Sequence of chain 1.C:
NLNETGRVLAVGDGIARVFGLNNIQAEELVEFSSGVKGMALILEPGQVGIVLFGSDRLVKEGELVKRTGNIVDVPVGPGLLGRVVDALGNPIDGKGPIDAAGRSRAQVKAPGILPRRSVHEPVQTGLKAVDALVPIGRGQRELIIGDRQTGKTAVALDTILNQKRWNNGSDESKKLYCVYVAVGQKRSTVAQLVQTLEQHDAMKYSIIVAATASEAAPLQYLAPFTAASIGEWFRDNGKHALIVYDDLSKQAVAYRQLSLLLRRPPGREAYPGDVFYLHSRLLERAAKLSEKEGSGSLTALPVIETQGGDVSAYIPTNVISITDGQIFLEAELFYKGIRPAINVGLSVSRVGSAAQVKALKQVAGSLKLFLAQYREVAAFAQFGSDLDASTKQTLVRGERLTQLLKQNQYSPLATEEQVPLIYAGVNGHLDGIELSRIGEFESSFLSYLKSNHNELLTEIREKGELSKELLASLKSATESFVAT

Sequence of chain 1.F:
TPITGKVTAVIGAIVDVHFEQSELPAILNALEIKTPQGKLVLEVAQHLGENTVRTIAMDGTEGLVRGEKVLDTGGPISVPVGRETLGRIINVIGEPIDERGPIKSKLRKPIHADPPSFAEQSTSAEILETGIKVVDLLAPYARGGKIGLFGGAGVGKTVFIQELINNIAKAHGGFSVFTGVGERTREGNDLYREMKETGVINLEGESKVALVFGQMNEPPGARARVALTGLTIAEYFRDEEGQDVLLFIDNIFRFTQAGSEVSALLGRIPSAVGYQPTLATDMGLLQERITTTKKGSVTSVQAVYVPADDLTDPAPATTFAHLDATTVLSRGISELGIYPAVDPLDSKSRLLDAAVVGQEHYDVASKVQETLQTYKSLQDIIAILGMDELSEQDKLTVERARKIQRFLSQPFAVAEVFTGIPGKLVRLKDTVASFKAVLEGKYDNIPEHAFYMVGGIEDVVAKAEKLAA

A small-molecule ligand and the protein it binds are described below.
Small molecule (SMILES): Nc1ncnc2c1ncn2[C@@H]1O[C@H](CO[P](=O)(O)O[P](=O)(O)NP(=O)(O)O)[C@@H](O)[C@H]1O

Binding-site contacts:
Ligand atom C8 contacts residue GLN434 of chain 1.C at 3.4 Å.
Ligand atom C2' contacts residue GLN434 of chain 1.C at 3.2 Å.
Ligand atom PB contacts residue LYS177 of chain 1.C at 3.4 Å.
Ligand atom O4' contacts residue PHE359 of chain 1.C at 3.3 Å.
Ligand atom O1G contacts residue GLU330 of chain 1.C at 3.6 Å.
Ligand atom O2' contacts residue GLN434 of chain 1.C at 2.6 Å (h-bond).
Ligand atom O1A contacts residue GLY176 of chain 1.C at 3.5 Å.
Ligand atom O2B contacts residue MG1 of chain 1.EA at 2.2 Å.
Ligand atom PB contacts residue MG1 of chain 1.EA at 3.6 Å.
Ligand atom O1A contacts residue ALA179 of chain 1.C at 2.8 Å (h-bond).
Ligand atom C4 contacts residue GLN434 of chain 1.C at 3.1 Å.
Ligand atom N3 contacts residue TYR374 of chain 1.F at 3.6 Å (h-bond).
Ligand atom O1A contacts residue THR178 of chain 1.C at 3.5 Å (h-bond).
Ligand atom C2 contacts residue ARG364 of chain 1.C at 3.5 Å.
Ligand atom C1' contacts residue GLN434 of chain 1.C at 3.5 Å.
Ligand atom C5' contacts residue GLN174 of chain 1.C at 3.2 Å.
Ligand atom N6 contacts residue ARG364 of chain 1.C at 3.2 Å.
Ligand atom N9 contacts residue GLN434 of chain 1.C at 3.1 Å (h-bond).
Ligand atom O5' contacts residue GLY176 of chain 1.C at 3.4 Å.
Ligand atom O1B contacts residue GLY176 of chain 1.C at 3.6 Å (h-bond).
Ligand atom N7 contacts residue GLN434 of chain 1.C at 3.5 Å.
Ligand atom O1B contacts residue LYS177 of chain 1.C at 2.7 Å (salt-bridge).
Ligand atom N3 contacts residue GLN434 of chain 1.C at 3.6 Å (h-bond).
Ligand atom O1G contacts residue ARG173 of chain 1.C at 3.3 Å.
Ligand atom C2 contacts residue TYR374 of chain 1.F at 3.2 Å (hydrophobic).
Ligand atom N3B contacts residue GLN174 of chain 1.C at 3.0 Å (h-bond).
Ligand atom O3G contacts residue GLN174 of chain 1.C at 3.1 Å (h-bond).
Ligand atom N6 contacts residue GLN432 of chain 1.C at 3.0 Å (h-bond).
Ligand atom O3A contacts residue LYS177 of chain 1.C at 2.9 Å (salt-bridge).
Ligand atom O1B contacts residue THR175 of chain 1.C at 3.3 Å (h-bond).
Ligand atom C6 contacts residue ARG364 of chain 1.C at 3.4 Å.
Ligand atom O3A contacts residue GLY176 of chain 1.C at 2.7 Å (h-bond).
Ligand atom PA contacts residue GLY176 of chain 1.C at 3.6 Å.
Ligand atom PG contacts residue MG1 of chain 1.EA at 3.5 Å.
Ligand atom O1G contacts residue GLN174 of chain 1.C at 3.1 Å (h-bond).
Ligand atom C5 contacts residue GLN434 of chain 1.C at 3.5 Å.
Ligand atom O1B contacts residue GLN174 of chain 1.C at 3.4 Å (h-bond).
Ligand atom O2G contacts residue MG1 of chain 1.EA at 2.2 Å.
Ligand atom C4' contacts residue GLN174 of chain 1.C at 3.5 Å.
Ligand atom O2B contacts residue THR178 of chain 1.C at 3.1 Å (h-bond).